This protein binds this small molecule.
Small molecule (SMILES): CC(=O)N[C@H]1[C@H](O[C@H]2[C@H](O)[C@@H](NC(C)=O)CO[C@@H]2CO)O[C@H](CO)[C@@H](O[C@@H]2O[C@H](CO)[C@@H](O)[C@H](O)[C@@H]2O)[C@@H]1O

Binding-site contacts:
Ligand atom O7 contacts residue GLU324 of chain 1.C at 3.1 Å (salt-bridge).
Ligand atom C6 contacts residue ARG321 of chain 1.C at 4.3 Å.
Ligand atom C1 contacts residue ASN267 of chain 1.C at 1.4 Å.
Ligand atom N2 contacts residue ARG321 of chain 1.C at 4.3 Å.
Ligand atom O4 contacts residue ARG321 of chain 1.C at 3.8 Å.
Ligand atom O5 contacts residue ASN267 of chain 1.C at 2.4 Å (h-bond).
Ligand atom C8 contacts residue GLU324 of chain 1.C at 3.3 Å.
Ligand atom O7 contacts residue ASN267 of chain 1.C at 2.9 Å (h-bond).
Ligand atom C2 contacts residue ARG321 of chain 1.C at 4.3 Å.
Ligand atom C8 contacts residue ASN267 of chain 1.C at 4.3 Å.
Ligand atom C3 contacts residue ASN267 of chain 1.C at 3.7 Å.
Ligand atom N2 contacts residue GLU268 of chain 1.C at 3.6 Å.
Ligand atom C7 contacts residue ASN267 of chain 1.C at 3.1 Å.
Ligand atom O5 contacts residue VAL248 of chain 1.C at 4.3 Å.
Ligand atom C5 contacts residue ARG321 of chain 1.C at 3.8 Å.
Ligand atom C5 contacts residue GLU247 of chain 1.C at 4.1 Å.
Ligand atom C4 contacts residue ASN267 of chain 1.C at 4.2 Å.
Ligand atom C6 contacts residue VAL248 of chain 1.C at 4.2 Å (hydrophobic).
Ligand atom C8 contacts residue ARG321 of chain 1.C at 4.4 Å.
Ligand atom C1 contacts residue GLU247 of chain 1.C at 4.1 Å.
Ligand atom C3 contacts residue ARG321 of chain 1.C at 3.7 Å.
Ligand atom C7 contacts residue GLU324 of chain 1.C at 3.7 Å.
Ligand atom O3 contacts residue ARG321 of chain 1.C at 4.1 Å.
Ligand atom C1 contacts residue ARG321 of chain 1.C at 4.0 Å.
Ligand atom O6 contacts residue ARG321 of chain 1.C at 3.7 Å.
Ligand atom C6 contacts residue GLU247 of chain 1.C at 3.6 Å.
Ligand atom O5 contacts residue GLU247 of chain 1.C at 3.2 Å.
Ligand atom N2 contacts residue ASN267 of chain 1.C at 2.8 Å (h-bond).
Ligand atom C5 contacts residue ASN267 of chain 1.C at 3.7 Å.
Ligand atom C2 contacts residue ASN267 of chain 1.C at 2.4 Å.
Ligand atom C7 contacts residue GLU268 of chain 1.C at 4.0 Å.
Ligand atom C4 contacts residue ARG321 of chain 1.C at 4.2 Å.
Ligand atom C8 contacts residue GLU268 of chain 1.C at 3.5 Å.

Sequence of chain 1.C:
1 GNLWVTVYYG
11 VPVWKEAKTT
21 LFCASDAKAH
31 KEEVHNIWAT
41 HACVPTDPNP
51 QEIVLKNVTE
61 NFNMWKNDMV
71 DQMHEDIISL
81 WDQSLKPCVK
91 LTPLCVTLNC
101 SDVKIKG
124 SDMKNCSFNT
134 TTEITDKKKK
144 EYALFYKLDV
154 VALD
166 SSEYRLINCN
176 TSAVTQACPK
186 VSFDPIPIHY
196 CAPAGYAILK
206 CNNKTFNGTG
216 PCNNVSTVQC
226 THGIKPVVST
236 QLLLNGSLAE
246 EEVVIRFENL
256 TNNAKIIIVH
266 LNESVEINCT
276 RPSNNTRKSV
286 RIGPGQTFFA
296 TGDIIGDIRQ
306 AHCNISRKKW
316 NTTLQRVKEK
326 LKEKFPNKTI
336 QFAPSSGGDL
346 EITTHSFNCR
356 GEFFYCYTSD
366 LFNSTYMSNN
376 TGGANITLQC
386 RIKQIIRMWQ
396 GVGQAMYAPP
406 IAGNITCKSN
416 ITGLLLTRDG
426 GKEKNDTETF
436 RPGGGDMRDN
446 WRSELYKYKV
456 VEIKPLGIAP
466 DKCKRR